Binding-site contacts:
Ligand atom C44 contacts residue TBA1 of chain 4.H at 0.2 Å.
Ligand atom C21 contacts residue TBA1 of chain 2.H at 0.4 Å.
Ligand atom C44 contacts residue TBA1 of chain 3.H at 0.4 Å.
Ligand atom C22 contacts residue TBA1 of chain 3.H at 0.7 Å.
Ligand atom C14 contacts residue TBA1 of chain 4.H at 0.6 Å.
Ligand atom C32 contacts residue TBA1 of chain 3.H at 0.3 Å.
Ligand atom C42 contacts residue TBA1 of chain 3.H at 0.5 Å.
Ligand atom N1 contacts residue TBA1 of chain 3.H at 0.1 Å (h-bond).
Ligand atom C42 contacts residue TBA1 of chain 2.H at 0.9 Å.
Ligand atom C43 contacts residue TBA1 of chain 2.H at 1.1 Å.
Ligand atom C14 contacts residue TBA1 of chain 2.H at 0.3 Å.
Ligand atom C41 contacts residue TBA1 of chain 2.H at 0.3 Å.
Ligand atom C24 contacts residue TBA1 of chain 2.H at 0.5 Å.
Ligand atom C31 contacts residue TBA1 of chain 2.H at 0.4 Å.
Ligand atom C24 contacts residue TBA1 of chain 3.H at 0.6 Å.
Ligand atom C21 contacts residue TBA1 of chain 4.H at 1.2 Å.
Ligand atom C34 contacts residue TBA1 of chain 2.H at 0.5 Å.
Ligand atom C24 contacts residue TBA1 of chain 4.H at 0.4 Å.
Ligand atom C11 contacts residue TBA1 of chain 2.H at 0.3 Å.
Ligand atom C32 contacts residue TBA1 of chain 4.H at 1.1 Å.
Ligand atom C13 contacts residue TBA1 of chain 4.H at 1.1 Å.
Ligand atom C23 contacts residue TBA1 of chain 4.H at 1.0 Å.
Ligand atom C43 contacts residue TBA1 of chain 3.H at 1.0 Å.
Ligand atom C22 contacts residue TBA1 of chain 4.H at 0.5 Å.
Ligand atom N1 contacts residue TBA1 of chain 2.H at 0.1 Å (h-bond).
Ligand atom C34 contacts residue TBA1 of chain 3.H at 0.2 Å.
Ligand atom C13 contacts residue TBA1 of chain 3.H at 0.5 Å.
Ligand atom C23 contacts residue TBA1 of chain 2.H at 1.1 Å.
Ligand atom C32 contacts residue TBA1 of chain 2.H at 0.8 Å.
Ligand atom C22 contacts residue TBA1 of chain 2.H at 0.8 Å.
Ligand atom C12 contacts residue TBA1 of chain 3.H at 1.1 Å.
Ligand atom N1 contacts residue TBA1 of chain 4.H at 0.1 Å (h-bond).
Ligand atom C33 contacts residue TBA1 of chain 2.H at 1.1 Å.
Ligand atom C14 contacts residue TBA1 of chain 3.H at 0.2 Å.
Ligand atom C12 contacts residue TBA1 of chain 2.H at 0.9 Å.
Ligand atom C34 contacts residue TBA1 of chain 4.H at 0.2 Å.
Ligand atom C12 contacts residue TBA1 of chain 4.H at 0.7 Å.
Ligand atom C33 contacts residue TBA1 of chain 4.H at 0.5 Å.
Ligand atom C42 contacts residue TBA1 of chain 4.H at 0.3 Å.
Ligand atom C44 contacts residue TBA1 of chain 2.H at 0.3 Å.

Sequence of chain 2.C:
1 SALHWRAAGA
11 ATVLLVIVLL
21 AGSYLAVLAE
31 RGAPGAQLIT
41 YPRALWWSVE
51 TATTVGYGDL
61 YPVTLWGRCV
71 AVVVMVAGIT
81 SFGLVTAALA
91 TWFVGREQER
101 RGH

Sequence of chain 3.C:
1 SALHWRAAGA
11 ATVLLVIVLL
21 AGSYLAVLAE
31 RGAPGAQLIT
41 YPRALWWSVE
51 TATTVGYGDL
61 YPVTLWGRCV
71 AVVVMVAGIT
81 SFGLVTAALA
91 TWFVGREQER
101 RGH

The small molecule below binds the protein below.
Small molecule (SMILES): CCCC[N+](CCCC)(CCCC)CCCC

Sequence of chain 4.C:
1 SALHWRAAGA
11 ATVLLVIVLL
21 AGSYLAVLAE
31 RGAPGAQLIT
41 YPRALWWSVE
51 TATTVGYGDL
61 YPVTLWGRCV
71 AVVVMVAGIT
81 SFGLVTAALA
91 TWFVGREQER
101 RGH

Sequence of chain 1.C:
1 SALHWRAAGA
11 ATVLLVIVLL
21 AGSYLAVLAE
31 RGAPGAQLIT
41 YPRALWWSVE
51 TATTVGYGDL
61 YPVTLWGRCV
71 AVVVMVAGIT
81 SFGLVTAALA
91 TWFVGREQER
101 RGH